Sequence of chain 1.A:
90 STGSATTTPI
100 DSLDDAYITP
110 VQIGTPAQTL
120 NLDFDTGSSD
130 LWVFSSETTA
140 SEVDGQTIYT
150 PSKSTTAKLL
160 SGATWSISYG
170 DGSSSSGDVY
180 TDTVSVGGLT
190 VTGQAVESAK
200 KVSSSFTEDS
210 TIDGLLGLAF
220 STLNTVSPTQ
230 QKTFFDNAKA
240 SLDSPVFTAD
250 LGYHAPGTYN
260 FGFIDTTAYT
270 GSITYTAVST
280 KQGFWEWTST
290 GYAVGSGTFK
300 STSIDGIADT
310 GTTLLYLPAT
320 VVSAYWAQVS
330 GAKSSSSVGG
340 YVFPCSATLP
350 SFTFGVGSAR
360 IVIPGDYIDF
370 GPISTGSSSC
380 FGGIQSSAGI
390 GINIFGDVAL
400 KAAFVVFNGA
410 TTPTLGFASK

A small-molecule ligand and the protein it binds are described below.
Small molecule (SMILES): Nc1ccc(OCc2cn([C@@H]3CNC[C@H]3O)nn2)cc1

Binding-site contacts:
Ligand atom C08 contacts residue ASP308 of chain 1.A at 4.0 Å.
Ligand atom C14 contacts residue TYR315 of chain 1.A at 3.8 Å (hydrophobic).
Ligand atom C09 contacts residue ASP170 of chain 1.A at 3.9 Å.
Ligand atom N20 contacts residue GLY169 of chain 1.A at 3.9 Å.
Ligand atom N20 contacts residue TYR168 of chain 1.A at 3.4 Å.
Ligand atom C18 contacts residue ASP170 of chain 1.A at 3.5 Å.
Ligand atom C15 contacts residue ILE389 of chain 1.A at 4.0 Å (hydrophobic).
Ligand atom N19 contacts residue ASP170 of chain 1.A at 2.9 Å (salt-bridge).
Ligand atom C13 contacts residue ILE393 of chain 1.A at 4.1 Å (hydrophobic).
Ligand atom C02 contacts residue TYR168 of chain 1.A at 3.7 Å (hydrophobic).
Ligand atom C02 contacts residue ASP124 of chain 1.A at 3.7 Å.
Ligand atom C08 contacts residue THR311 of chain 1.A at 3.2 Å.
Ligand atom C09 contacts residue GLY169 of chain 1.A at 4.1 Å.
Ligand atom N07 contacts residue ASP170 of chain 1.A at 3.9 Å.
Ligand atom C02 contacts residue GLY310 of chain 1.A at 4.1 Å.
Ligand atom N16 contacts residue TYR315 of chain 1.A at 3.1 Å (h-bond).
Ligand atom O11 contacts residue ASP170 of chain 1.A at 3.5 Å (salt-bridge).
Ligand atom O01 contacts residue LEU214 of chain 1.A at 3.4 Å.
Ligand atom O01 contacts residue GLY310 of chain 1.A at 3.8 Å.
Ligand atom C18 contacts residue GLY169 of chain 1.A at 3.5 Å.
Ligand atom N19 contacts residue TYR168 of chain 1.A at 3.8 Å.
Ligand atom C06 contacts residue TYR168 of chain 1.A at 3.6 Å (hydrophobic).
Ligand atom C12 contacts residue ASP170 of chain 1.A at 3.6 Å.
Ligand atom C17 contacts residue ILE389 of chain 1.A at 4.0 Å (hydrophobic).
Ligand atom O01 contacts residue ASP124 of chain 1.A at 2.8 Å (salt-bridge).
Ligand atom C17 contacts residue ASP170 of chain 1.A at 4.0 Å.
Ligand atom C15 contacts residue TYR315 of chain 1.A at 3.9 Å (hydrophobic).
Ligand atom C12 contacts residue GLY169 of chain 1.A at 3.8 Å.
Ligand atom C04 contacts residue GLY310 of chain 1.A at 3.3 Å.
Ligand atom N05 contacts residue ASP170 of chain 1.A at 2.8 Å (salt-bridge).
Ligand atom C03 contacts residue GLY310 of chain 1.A at 3.2 Å.
Ligand atom N19 contacts residue GLY169 of chain 1.A at 3.1 Å (h-bond).
Ligand atom C04 contacts residue ASP170 of chain 1.A at 3.3 Å.
Ligand atom C06 contacts residue ASP170 of chain 1.A at 3.8 Å.
Ligand atom N20 contacts residue ASP170 of chain 1.A at 3.3 Å.
Ligand atom N05 contacts residue SER172 of chain 1.A at 3.9 Å.
Ligand atom C10 contacts residue ILE393 of chain 1.A at 3.8 Å (hydrophobic).
Ligand atom C06 contacts residue SER172 of chain 1.A at 3.9 Å.
Ligand atom O11 contacts residue GLY169 of chain 1.A at 3.4 Å.
Ligand atom C09 contacts residue THR311 of chain 1.A at 4.0 Å.